Sequence of chain 1.A:
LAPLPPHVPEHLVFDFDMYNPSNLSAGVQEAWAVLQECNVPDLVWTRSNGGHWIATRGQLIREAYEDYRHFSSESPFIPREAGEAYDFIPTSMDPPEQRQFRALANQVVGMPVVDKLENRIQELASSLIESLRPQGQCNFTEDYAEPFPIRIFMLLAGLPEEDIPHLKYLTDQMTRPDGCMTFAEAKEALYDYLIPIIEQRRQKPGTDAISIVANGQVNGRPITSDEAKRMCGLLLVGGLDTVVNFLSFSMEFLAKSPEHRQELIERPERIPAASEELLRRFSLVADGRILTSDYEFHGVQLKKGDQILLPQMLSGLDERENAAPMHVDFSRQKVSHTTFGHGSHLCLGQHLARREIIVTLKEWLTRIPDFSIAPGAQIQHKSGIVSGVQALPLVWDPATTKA

Binding-site contacts:
Ligand atom C9 contacts residue MET191 of chain 1.A at 3.4 Å (hydrophobic).
Ligand atom S1 contacts residue CYS190 of chain 1.A at 2.3 Å (h-bond).
Ligand atom C1 contacts residue CYS190 of chain 1.A at 4.2 Å (hydrophobic).
Ligand atom C6 contacts residue TYR179 of chain 1.A at 3.2 Å (hydrophobic).
Ligand atom C9 contacts residue CYS190 of chain 1.A at 3.3 Å (hydrophobic).
Ligand atom C6 contacts residue CYS190 of chain 1.A at 4.2 Å (hydrophobic).
Ligand atom C3 contacts residue CYS190 of chain 1.A at 4.0 Å (hydrophobic).
Ligand atom C4 contacts residue CYS190 of chain 1.A at 3.5 Å (hydrophobic).
Ligand atom C2 contacts residue CYS190 of chain 1.A at 4.0 Å (hydrophobic).

This small molecule binds to this protein.
Small molecule (SMILES): CC1(C)C=C(CSS(C)(=O)=O)C(C)(C)N1[O]